The small molecule below binds the protein below.
Small molecule (SMILES): CCCCCCCCCCCC[Se][C@@H]1O[C@H](CO)[C@@H](O[C@H]2O[C@H](CO)[C@@H](O)[C@H](O)[C@H]2O)[C@H](O)[C@H]1O

Binding-site contacts:
Ligand atom C3 contacts residue ILE27 of chain 1.A at 4.1 Å (hydrophobic).
Ligand atom C2 contacts residue ILE27 of chain 1.A at 4.1 Å (hydrophobic).
Ligand atom C9 contacts residue LEU24 of chain 1.A at 3.9 Å (hydrophobic).
Ligand atom C2' contacts residue ARG104 of chain 3.A at 4.0 Å.
Ligand atom C1' contacts residue TYR109 of chain 3.A at 4.2 Å (hydrophobic).
Ligand atom C6 contacts residue TYR59 of chain 3.A at 4.0 Å (hydrophobic).
Ligand atom C4' contacts residue LEU105 of chain 3.A at 4.2 Å (hydrophobic).
Ligand atom C4 contacts residue ILE27 of chain 1.A at 4.0 Å (hydrophobic).
Ligand atom C12 contacts residue LEU115 of chain 3.A at 4.0 Å (hydrophobic).
Ligand atom C6' contacts residue TYR109 of chain 3.A at 3.3 Å (hydrophobic).
Ligand atom O6' contacts residue TYR109 of chain 3.A at 3.9 Å.
Ligand atom C1 contacts residue TYR109 of chain 3.A at 3.6 Å (hydrophobic).
Ligand atom O3' contacts residue ARG104 of chain 3.A at 3.6 Å.
Ligand atom C9 contacts residue TRP116 of chain 3.A at 3.9 Å (hydrophobic).
Ligand atom SE contacts residue TYR109 of chain 3.A at 4.1 Å.
Ligand atom O2' contacts residue GSH1 of chain 3.B at 3.0 Å (h-bond).
Ligand atom C6 contacts residue ILE27 of chain 1.A at 3.6 Å (hydrophobic).
Ligand atom C11 contacts residue TRP116 of chain 3.A at 3.7 Å (hydrophobic).
Ligand atom C7 contacts residue TYR59 of chain 3.A at 3.9 Å (hydrophobic).
Ligand atom C2' contacts residue LEU105 of chain 3.A at 4.2 Å (hydrophobic).
Ligand atom C7 contacts residue ILE27 of chain 1.A at 3.9 Å (hydrophobic).
Ligand atom C2 contacts residue TYR109 of chain 3.A at 4.2 Å (hydrophobic).
Ligand atom C10 contacts residue TYR59 of chain 3.A at 3.9 Å (hydrophobic).
Ligand atom SE contacts residue ILE27 of chain 1.A at 4.0 Å.
Ligand atom C11 contacts residue LEU115 of chain 3.A at 3.8 Å (hydrophobic).
Ligand atom C12 contacts residue TRP116 of chain 3.A at 3.8 Å (hydrophobic).
Ligand atom C8 contacts residue ALA112 of chain 3.A at 4.2 Å (hydrophobic).
Ligand atom C8 contacts residue TYR59 of chain 3.A at 4.2 Å (hydrophobic).
Ligand atom O2' contacts residue ILE27 of chain 1.A at 3.7 Å.
Ligand atom SE contacts residue GSH1 of chain 3.B at 4.0 Å.
Ligand atom C5 contacts residue ALA112 of chain 3.A at 3.7 Å (hydrophobic).
Ligand atom C10 contacts residue ALA20 of chain 1.A at 3.8 Å (hydrophobic).
Ligand atom C5' contacts residue TYR109 of chain 3.A at 3.7 Å (hydrophobic).
Ligand atom O2' contacts residue ARG104 of chain 3.A at 4.1 Å.
Ligand atom C7 contacts residue LEU24 of chain 1.A at 3.5 Å (hydrophobic).
Ligand atom C12 contacts residue ALA20 of chain 1.A at 3.7 Å (hydrophobic).
Ligand atom O6' contacts residue LEU105 of chain 3.A at 3.9 Å.
Ligand atom O5' contacts residue TYR109 of chain 3.A at 3.0 Å (h-bond).
Ligand atom C2' contacts residue GSH1 of chain 3.B at 3.9 Å.
Ligand atom C3 contacts residue TYR109 of chain 3.A at 3.7 Å (hydrophobic).

Sequence of chain 1.A:
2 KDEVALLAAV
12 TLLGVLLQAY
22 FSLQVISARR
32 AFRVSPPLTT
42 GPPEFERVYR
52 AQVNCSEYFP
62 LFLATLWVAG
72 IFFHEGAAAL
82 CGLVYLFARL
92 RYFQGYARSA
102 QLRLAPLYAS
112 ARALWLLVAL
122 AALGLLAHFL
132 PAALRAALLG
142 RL

Sequence of chain 3.A:
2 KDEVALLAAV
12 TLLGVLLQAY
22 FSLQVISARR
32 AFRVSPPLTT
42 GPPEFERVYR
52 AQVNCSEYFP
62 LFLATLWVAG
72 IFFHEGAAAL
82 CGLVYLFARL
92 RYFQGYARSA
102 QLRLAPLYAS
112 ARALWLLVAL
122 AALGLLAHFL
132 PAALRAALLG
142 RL